Binding-site contacts:
Ligand atom O2G contacts residue MN1 of chain 1.J at 3.1 Å.
Ligand atom O2 contacts residue THR196 of chain 1.A at 3.4 Å (h-bond).
Ligand atom C2 contacts residue THR196 of chain 1.A at 3.4 Å.
Ligand atom C2 contacts residue LYS262 of chain 1.A at 3.7 Å.
Ligand atom C4 contacts residue THR196 of chain 1.A at 3.4 Å.
Ligand atom C3' contacts residue TYR266 of chain 1.A at 3.6 Å (hydrophobic).
Ligand atom C2' contacts residue TYR265 of chain 1.A at 3.6 Å (hydrophobic).
Ligand atom C4 contacts residue THR176 of chain 1.A at 3.2 Å.
Ligand atom O3A contacts residue TYR265 of chain 1.A at 3.4 Å (h-bond).
Ligand atom O2B contacts residue TYR266 of chain 1.A at 3.8 Å.
Ligand atom N3 contacts residue ILE174 of chain 1.A at 3.7 Å.
Ligand atom C5 contacts residue ILE174 of chain 1.A at 3.3 Å (hydrophobic).
Ligand atom O1B contacts residue MN1 of chain 1.J at 3.4 Å.
Ligand atom N4 contacts residue ILE174 of chain 1.A at 3.1 Å (h-bond).
Ligand atom O2B contacts residue TYR265 of chain 1.A at 2.8 Å (h-bond).
Ligand atom C4 contacts residue TYR265 of chain 1.A at 3.6 Å (hydrophobic).
Ligand atom O2 contacts residue LYS262 of chain 1.A at 2.8 Å (salt-bridge).
Ligand atom N3 contacts residue THR196 of chain 1.A at 2.5 Å (h-bond).
Ligand atom C6 contacts residue ILE174 of chain 1.A at 3.9 Å (hydrophobic).
Ligand atom PG contacts residue TYR266 of chain 1.A at 3.9 Å.
Ligand atom N4 contacts residue THR176 of chain 1.A at 2.8 Å (h-bond).
Ligand atom O1G contacts residue TYR266 of chain 1.A at 2.7 Å (h-bond).
Ligand atom N4 contacts residue ALA175 of chain 1.A at 3.9 Å.
Ligand atom N3 contacts residue TYR265 of chain 1.A at 3.9 Å.
Ligand atom PG contacts residue MN1 of chain 1.J at 3.2 Å.
Ligand atom O3B contacts residue MN1 of chain 1.J at 2.4 Å.
Ligand atom PB contacts residue MN1 of chain 1.J at 3.4 Å.
Ligand atom C5 contacts residue THR176 of chain 1.A at 2.9 Å.
Ligand atom C5 contacts residue TYR265 of chain 1.A at 3.3 Å (hydrophobic).
Ligand atom PA contacts residue MN1 of chain 1.J at 3.8 Å.
Ligand atom O1B contacts residue TYR265 of chain 1.A at 3.9 Å.
Ligand atom C6 contacts residue TYR265 of chain 1.A at 3.5 Å (hydrophobic).
Ligand atom N4 contacts residue THR196 of chain 1.A at 3.5 Å (h-bond).
Ligand atom PB contacts residue TYR265 of chain 1.A at 3.5 Å.
Ligand atom C2 contacts residue ILE174 of chain 1.A at 3.8 Å (hydrophobic).
Ligand atom O3G contacts residue MN1 of chain 1.J at 3.9 Å.
Ligand atom O3' contacts residue TYR266 of chain 1.A at 2.7 Å (h-bond).
Ligand atom O3G contacts residue TYR266 of chain 1.A at 3.7 Å.
Ligand atom C4 contacts residue ILE174 of chain 1.A at 3.3 Å (hydrophobic).
Ligand atom O1A contacts residue MN1 of chain 1.J at 2.7 Å.

The small molecule below binds the protein below.
Small molecule (SMILES): Nc1ccn([C@H]2C[C@H](O)[C@@H](CO[P](=O)(O)O[P](=O)(O)OP(=O)(O)O)O2)c(=O)n1

Sequence of chain 1.A:
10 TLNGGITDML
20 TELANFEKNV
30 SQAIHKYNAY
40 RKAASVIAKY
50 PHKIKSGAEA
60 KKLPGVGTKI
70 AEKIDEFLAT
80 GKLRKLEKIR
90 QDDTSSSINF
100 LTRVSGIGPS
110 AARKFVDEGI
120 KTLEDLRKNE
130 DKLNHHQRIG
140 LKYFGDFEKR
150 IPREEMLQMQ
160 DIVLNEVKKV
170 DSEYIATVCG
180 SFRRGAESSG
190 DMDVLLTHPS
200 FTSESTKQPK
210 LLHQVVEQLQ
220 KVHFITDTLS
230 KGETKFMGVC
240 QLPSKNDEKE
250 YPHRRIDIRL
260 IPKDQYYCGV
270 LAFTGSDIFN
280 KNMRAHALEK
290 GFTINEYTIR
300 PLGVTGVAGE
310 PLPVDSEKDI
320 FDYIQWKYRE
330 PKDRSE